Binding-site contacts:
Ligand atom CA contacts residue ALA2 of chain 13.E at 3.4 Å (hydrophobic).
Ligand atom N contacts residue VAL4 of chain 13.E at 3.0 Å (h-bond).
Ligand atom C contacts residue ALA2 of chain 13.E at 3.6 Å (hydrophobic).
Ligand atom O contacts residue VAL4 of chain 13.E at 4.4 Å.
Ligand atom N contacts residue ALA2 of chain 13.E at 4.3 Å.
Ligand atom CA contacts residue VAL4 of chain 13.E at 3.5 Å (hydrophobic).
Ligand atom CG1 contacts residue GLN3 of chain 13.E at 3.0 Å.
Ligand atom CG2 contacts residue GLN3 of chain 13.E at 3.9 Å.
Ligand atom OE2 contacts residue VAL4 of chain 13.E at 3.6 Å.
Ligand atom O contacts residue VAL4 of chain 13.E at 4.2 Å.
Ligand atom CB contacts residue GLN3 of chain 13.E at 4.1 Å.
Ligand atom N contacts residue GLN3 of chain 13.E at 4.5 Å.
Ligand atom O contacts residue GLN3 of chain 13.E at 3.0 Å (h-bond).
Ligand atom C contacts residue VAL4 of chain 13.E at 3.5 Å (hydrophobic).
Ligand atom C contacts residue ALA2 of chain 13.E at 4.2 Å (hydrophobic).
Ligand atom CB contacts residue ALA2 of chain 13.E at 3.5 Å (hydrophobic).
Ligand atom CB contacts residue ALA2 of chain 13.E at 4.0 Å (hydrophobic).
Ligand atom CD contacts residue VAL4 of chain 13.E at 3.8 Å (hydrophobic).
Ligand atom OE1 contacts residue VAL4 of chain 13.E at 3.3 Å (h-bond).
Ligand atom C contacts residue GLN3 of chain 13.E at 3.8 Å.
Ligand atom C contacts residue VAL4 of chain 13.E at 4.5 Å (hydrophobic).
Ligand atom CB contacts residue VAL4 of chain 13.E at 4.2 Å (hydrophobic).
Ligand atom C contacts residue VAL4 of chain 13.E at 4.4 Å (hydrophobic).
Ligand atom CA contacts residue VAL4 of chain 13.E at 4.0 Å (hydrophobic).
Ligand atom N contacts residue VAL4 of chain 13.E at 4.1 Å.
Ligand atom CA contacts residue GLN3 of chain 13.E at 4.3 Å.
Ligand atom OG contacts residue GLN3 of chain 13.E at 3.3 Å (h-bond).
Ligand atom N contacts residue ALA2 of chain 13.E at 2.8 Å (h-bond).
Ligand atom CB contacts residue VAL4 of chain 13.E at 4.0 Å (hydrophobic).
Ligand atom CG2 contacts residue SER5 of chain 13.E at 3.2 Å.
Ligand atom CB contacts residue GLN3 of chain 13.E at 3.6 Å.
Ligand atom CG2 contacts residue VAL4 of chain 13.E at 3.4 Å (hydrophobic).
Ligand atom CG2 contacts residue ALA2 of chain 13.E at 4.3 Å (hydrophobic).
Ligand atom CA contacts residue ALA2 of chain 13.E at 3.8 Å (hydrophobic).

Sequence of chain 13.E:
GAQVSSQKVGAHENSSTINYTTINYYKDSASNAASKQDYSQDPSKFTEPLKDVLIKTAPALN

This protein binds this small molecule.
Small molecule (SMILES): CC[C@H](C)[C@H](N)C(=O)N[C@@H](CO)C(=O)N[C@@H](CCC(=O)O)C(=O)N[C@H](C=O)C(C)C